Sequence of chain 1.CA:
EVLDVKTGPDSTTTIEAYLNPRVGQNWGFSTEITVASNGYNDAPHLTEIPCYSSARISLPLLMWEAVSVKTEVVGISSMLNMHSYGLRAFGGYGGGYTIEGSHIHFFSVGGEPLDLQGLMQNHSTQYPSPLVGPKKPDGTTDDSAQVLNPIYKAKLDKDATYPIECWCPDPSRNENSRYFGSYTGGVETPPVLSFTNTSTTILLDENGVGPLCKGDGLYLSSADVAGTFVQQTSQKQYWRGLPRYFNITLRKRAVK

A small-molecule ligand and the protein it binds are described below.
Small molecule (SMILES): CC(=O)N[C@H]1[C@H]([C@H](O)[C@H](O)CO)O[C@@](O)(C(=O)O)C[C@@H]1O

Sequence of chain 1.DA:
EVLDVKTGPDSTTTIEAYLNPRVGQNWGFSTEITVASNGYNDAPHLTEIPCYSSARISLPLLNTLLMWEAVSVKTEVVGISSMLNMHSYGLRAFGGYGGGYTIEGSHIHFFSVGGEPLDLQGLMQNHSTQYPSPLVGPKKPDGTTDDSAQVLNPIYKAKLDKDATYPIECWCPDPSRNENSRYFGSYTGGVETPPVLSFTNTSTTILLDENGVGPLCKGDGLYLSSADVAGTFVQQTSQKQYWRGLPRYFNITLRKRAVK

Binding-site contacts:
Ligand atom C5 contacts residue ALA50 of chain 1.DA at 4.3 Å (hydrophobic).
Ligand atom C10 contacts residue ALA50 of chain 1.DA at 3.3 Å (hydrophobic).
Ligand atom O8 contacts residue THR41 of chain 1.DA at 3.6 Å.
Ligand atom O10 contacts residue ALA43 of chain 1.DA at 3.7 Å.
Ligand atom C4 contacts residue HIS52 of chain 1.DA at 4.2 Å.
Ligand atom C11 contacts residue THR41 of chain 1.DA at 3.5 Å.
Ligand atom O10 contacts residue ASN48 of chain 1.DA at 3.3 Å (h-bond).
Ligand atom O9 contacts residue ARG105 of chain 1.CA at 4.2 Å.
Ligand atom O1A contacts residue HIS52 of chain 1.DA at 3.0 Å (h-bond).
Ligand atom C4 contacts residue ALA50 of chain 1.DA at 3.7 Å (hydrophobic).
Ligand atom O7 contacts residue ALA43 of chain 1.DA at 3.7 Å.
Ligand atom C7 contacts residue VAL42 of chain 1.DA at 3.4 Å (hydrophobic).
Ligand atom O10 contacts residue PRO51 of chain 1.DA at 4.3 Å.
Ligand atom C10 contacts residue THR41 of chain 1.DA at 3.8 Å.
Ligand atom C11 contacts residue ASP49 of chain 1.DA at 3.8 Å.
Ligand atom C11 contacts residue HIS100 of chain 1.CA at 4.3 Å.
Ligand atom N5 contacts residue ALA50 of chain 1.DA at 3.7 Å.
Ligand atom O10 contacts residue ASP49 of chain 1.DA at 4.1 Å.
Ligand atom C5 contacts residue THR41 of chain 1.DA at 4.1 Å.
Ligand atom O8 contacts residue VAL42 of chain 1.DA at 4.2 Å.
Ligand atom C1 contacts residue HIS52 of chain 1.DA at 3.7 Å.
Ligand atom N5 contacts residue THR41 of chain 1.DA at 3.0 Å (h-bond).
Ligand atom O7 contacts residue VAL42 of chain 1.DA at 3.3 Å (h-bond).
Ligand atom N5 contacts residue ALA43 of chain 1.DA at 4.2 Å.
Ligand atom C7 contacts residue THR41 of chain 1.DA at 4.1 Å.
Ligand atom O10 contacts residue ALA50 of chain 1.DA at 3.0 Å (h-bond).
Ligand atom C11 contacts residue ALA50 of chain 1.DA at 3.6 Å (hydrophobic).
Ligand atom C11 contacts residue ALA43 of chain 1.DA at 3.5 Å (hydrophobic).
Ligand atom O4 contacts residue ALA50 of chain 1.DA at 2.6 Å (h-bond).
Ligand atom C8 contacts residue VAL42 of chain 1.DA at 3.8 Å (hydrophobic).
Ligand atom C7 contacts residue ALA43 of chain 1.DA at 4.4 Å (hydrophobic).
Ligand atom C10 contacts residue PRO51 of chain 1.DA at 4.1 Å (hydrophobic).
Ligand atom C11 contacts residue VAL42 of chain 1.DA at 4.2 Å (hydrophobic).
Ligand atom C11 contacts residue PRO51 of chain 1.DA at 3.6 Å (hydrophobic).
Ligand atom O7 contacts residue SER44 of chain 1.DA at 4.1 Å.
Ligand atom C6 contacts residue THR41 of chain 1.DA at 4.0 Å.
Ligand atom C10 contacts residue ALA43 of chain 1.DA at 3.9 Å (hydrophobic).
Ligand atom O1B contacts residue HIS52 of chain 1.DA at 3.9 Å.
Ligand atom C9 contacts residue VAL42 of chain 1.DA at 3.2 Å (hydrophobic).
Ligand atom C9 contacts residue ARG105 of chain 1.CA at 3.7 Å.